Binding-site contacts:
Ligand atom N3 contacts residue PHE283 of chain 1.C at 3.2 Å.
Ligand atom N21 contacts residue VAL232 of chain 1.C at 3.9 Å.
Ligand atom C10 contacts residue LEU189 of chain 1.C at 3.8 Å (hydrophobic).
Ligand atom C12 contacts residue PHE283 of chain 1.C at 3.7 Å (hydrophobic).
Ligand atom C11 contacts residue GLN280 of chain 1.C at 3.6 Å.
Ligand atom C7 contacts residue PHE283 of chain 1.C at 3.9 Å (hydrophobic).
Ligand atom C4 contacts residue PHE283 of chain 1.C at 3.5 Å (hydrophobic).
Ligand atom C6 contacts residue PHE283 of chain 1.C at 3.3 Å (hydrophobic).
Ligand atom C7 contacts residue ILE246 of chain 1.C at 3.5 Å (hydrophobic).
Ligand atom C2 contacts residue PHE250 of chain 1.C at 3.9 Å (hydrophobic).
Ligand atom N8 contacts residue PHE283 of chain 1.C at 3.7 Å.
Ligand atom C5 contacts residue GLN280 of chain 1.C at 3.8 Å.
Ligand atom C11 contacts residue VAL232 of chain 1.C at 4.0 Å (hydrophobic).
Ligand atom C1 contacts residue PHE283 of chain 1.C at 3.4 Å (hydrophobic).
Ligand atom N21 contacts residue GLN280 of chain 1.C at 3.5 Å (h-bond).
Ligand atom C4 contacts residue GLN280 of chain 1.C at 3.5 Å.
Ligand atom C2 contacts residue MET267 of chain 1.C at 4.0 Å (hydrophobic).
Ligand atom C1 contacts residue PHE250 of chain 1.C at 4.0 Å (hydrophobic).
Ligand atom N15 contacts residue LEU229 of chain 1.C at 3.7 Å.
Ligand atom N3 contacts residue PHE250 of chain 1.C at 3.9 Å.
Ligand atom C5 contacts residue PHE283 of chain 1.C at 3.6 Å (hydrophobic).
Ligand atom C14 contacts residue PHE283 of chain 1.C at 3.9 Å (hydrophobic).
Ligand atom C16 contacts residue ILE246 of chain 1.C at 3.4 Å (hydrophobic).
Ligand atom C2 contacts residue PHE283 of chain 1.C at 3.4 Å (hydrophobic).
Ligand atom C12 contacts residue ILE246 of chain 1.C at 3.5 Å (hydrophobic).
Ligand atom C11 contacts residue ILE246 of chain 1.C at 3.1 Å (hydrophobic).
Ligand atom N15 contacts residue TYR78 of chain 1.C at 3.9 Å.
Ligand atom C18 contacts residue LEU229 of chain 1.C at 3.9 Å (hydrophobic).
Ligand atom N21 contacts residue ILE246 of chain 1.C at 3.3 Å.
Ligand atom C14 contacts residue LEU229 of chain 1.C at 3.8 Å (hydrophobic).
Ligand atom C17 contacts residue SER231 of chain 1.C at 3.5 Å.
Ligand atom C4 contacts residue PHE250 of chain 1.C at 3.9 Å (hydrophobic).
Ligand atom C17 contacts residue ILE246 of chain 1.C at 3.2 Å (hydrophobic).
Ligand atom C17 contacts residue LEU229 of chain 1.C at 3.9 Å (hydrophobic).
Ligand atom C1 contacts residue MET267 of chain 1.C at 3.4 Å (hydrophobic).
Ligand atom N13 contacts residue PHE283 of chain 1.C at 3.4 Å.
Ligand atom N8 contacts residue GLN280 of chain 1.C at 3.1 Å (h-bond).
Ligand atom O9 contacts residue MET267 of chain 1.C at 3.8 Å.
Ligand atom C17 contacts residue VAL232 of chain 1.C at 3.7 Å (hydrophobic).
Ligand atom C17 contacts residue TYR78 of chain 1.C at 3.9 Å (hydrophobic).

A small-molecule ligand and the protein it binds are described below.
Small molecule (SMILES): CCCc1nc(C)c2c(C#N)nc3ccc(OC)nc3n12

Sequence of chain 1.C:
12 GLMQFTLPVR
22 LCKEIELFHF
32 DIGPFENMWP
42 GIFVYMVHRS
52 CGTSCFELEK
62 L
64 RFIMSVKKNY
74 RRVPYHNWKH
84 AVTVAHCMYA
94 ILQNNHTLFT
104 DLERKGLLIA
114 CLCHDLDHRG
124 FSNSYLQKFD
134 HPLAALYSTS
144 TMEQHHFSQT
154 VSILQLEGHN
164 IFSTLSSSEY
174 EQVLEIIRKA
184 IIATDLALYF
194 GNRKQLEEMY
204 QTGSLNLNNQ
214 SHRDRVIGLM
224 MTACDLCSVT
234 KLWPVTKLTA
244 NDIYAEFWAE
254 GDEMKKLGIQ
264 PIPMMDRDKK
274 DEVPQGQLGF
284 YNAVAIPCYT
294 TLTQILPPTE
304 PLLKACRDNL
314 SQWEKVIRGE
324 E